Binding-site contacts:
Ligand atom C4 contacts residue MET224 of chain 50.A at 3.8 Å (hydrophobic).
Ligand atom C3 contacts residue PHE186 of chain 50.A at 3.8 Å (hydrophobic).
Ligand atom O1 contacts residue ALA24 of chain 50.C at 3.6 Å.
Ligand atom N2 contacts residue ALA24 of chain 50.C at 3.4 Å.
Ligand atom N2 contacts residue PHE186 of chain 50.A at 3.7 Å.
Ligand atom C3 contacts residue PRO174 of chain 50.A at 3.8 Å (hydrophobic).
Ligand atom N2 contacts residue PRO174 of chain 50.A at 3.9 Å.
Ligand atom O1B contacts residue ILE104 of chain 50.A at 3.8 Å.
Ligand atom C6B contacts residue TYR197 of chain 50.A at 3.6 Å (hydrophobic).
Ligand atom C5C contacts residue ILE104 of chain 50.A at 3.5 Å (hydrophobic).
Ligand atom C5C contacts residue TYR128 of chain 50.A at 3.5 Å (hydrophobic).
Ligand atom C2B contacts residue MET221 of chain 50.A at 3.6 Å (hydrophobic).
Ligand atom C1C contacts residue TYR152 of chain 50.A at 4.0 Å (hydrophobic).
Ligand atom C31 contacts residue ALA150 of chain 50.A at 3.5 Å (hydrophobic).
Ligand atom C5B contacts residue TYR197 of chain 50.A at 3.7 Å (hydrophobic).
Ligand atom O1 contacts residue VAL188 of chain 50.A at 3.8 Å.
Ligand atom C1B contacts residue MET221 of chain 50.A at 4.0 Å (hydrophobic).
Ligand atom C31 contacts residue SER175 of chain 50.A at 3.6 Å.
Ligand atom C7C contacts residue TYR128 of chain 50.A at 3.6 Å (hydrophobic).
Ligand atom C3C contacts residue TYR128 of chain 50.A at 3.9 Å (hydrophobic).
Ligand atom C4C contacts residue ILE104 of chain 50.A at 3.7 Å (hydrophobic).
Ligand atom O1 contacts residue TYR152 of chain 50.A at 3.9 Å.
Ligand atom C7C contacts residue TYR197 of chain 50.A at 3.8 Å (hydrophobic).
Ligand atom C3C contacts residue VAL188 of chain 50.A at 3.3 Å (hydrophobic).
Ligand atom O1 contacts residue PHE186 of chain 50.A at 3.5 Å.
Ligand atom C31 contacts residue VAL176 of chain 50.A at 3.3 Å (hydrophobic).
Ligand atom C4C contacts residue TYR152 of chain 50.A at 3.8 Å (hydrophobic).
Ligand atom C6C contacts residue MET221 of chain 50.A at 3.7 Å (hydrophobic).
Ligand atom O1B contacts residue MET221 of chain 50.A at 3.4 Å.
Ligand atom O1B contacts residue TYR128 of chain 50.A at 3.9 Å.
Ligand atom C5 contacts residue PHE186 of chain 50.A at 3.5 Å (hydrophobic).
Ligand atom C2C contacts residue VAL188 of chain 50.A at 3.2 Å (hydrophobic).
Ligand atom C4 contacts residue TYR152 of chain 50.A at 3.9 Å (hydrophobic).
Ligand atom C5 contacts residue TYR152 of chain 50.A at 3.8 Å (hydrophobic).
Ligand atom C6C contacts residue VAL191 of chain 50.A at 3.2 Å (hydrophobic).
Ligand atom C31 contacts residue PRO174 of chain 50.A at 3.4 Å (hydrophobic).
Ligand atom C4 contacts residue PHE186 of chain 50.A at 3.6 Å (hydrophobic).
Ligand atom C3B contacts residue MET221 of chain 50.A at 4.0 Å (hydrophobic).
Ligand atom C5B contacts residue LEU106 of chain 50.A at 3.8 Å (hydrophobic).
Ligand atom CM1 contacts residue SER107 of chain 50.A at 3.6 Å.

Sequence of chain 50.C:
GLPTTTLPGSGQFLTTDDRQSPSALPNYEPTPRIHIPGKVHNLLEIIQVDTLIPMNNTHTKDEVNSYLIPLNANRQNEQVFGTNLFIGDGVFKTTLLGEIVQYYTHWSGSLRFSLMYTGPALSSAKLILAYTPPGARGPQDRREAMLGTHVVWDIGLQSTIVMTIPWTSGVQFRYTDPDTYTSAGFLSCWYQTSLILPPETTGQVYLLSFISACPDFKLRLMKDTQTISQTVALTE

The protein below binds the small molecule below.
Small molecule (SMILES): Cc1cc(CCCCCCCOc2ccc(C3=N[C@@H](C)CO3)cc2)on1

Sequence of chain 50.A:
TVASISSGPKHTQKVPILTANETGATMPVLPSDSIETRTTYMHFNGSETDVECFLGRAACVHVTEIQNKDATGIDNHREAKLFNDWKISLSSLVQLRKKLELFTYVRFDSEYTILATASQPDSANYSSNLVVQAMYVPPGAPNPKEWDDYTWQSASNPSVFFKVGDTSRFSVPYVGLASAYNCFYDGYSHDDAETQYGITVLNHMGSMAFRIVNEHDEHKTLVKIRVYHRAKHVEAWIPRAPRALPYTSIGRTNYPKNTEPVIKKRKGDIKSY